Binding-site contacts:
Ligand atom CE1 contacts residue HIS98 of chain 1.A at 3.2 Å.
Ligand atom C contacts residue ARG99 of chain 1.B at 3.2 Å.
Ligand atom CD1 contacts residue THR97 of chain 1.A at 3.7 Å.
Ligand atom CB contacts residue GLN27 of chain 1.A at 3.5 Å.
Ligand atom O contacts residue ALA103 of chain 1.B at 3.3 Å.
Ligand atom C contacts residue HIS98 of chain 1.A at 3.8 Å.
Ligand atom CE1 contacts residue VAL30 of chain 1.A at 3.5 Å (hydrophobic).
Ligand atom N contacts residue PHE33 of chain 1.B at 3.3 Å.
Ligand atom N contacts residue HIS98 of chain 1.A at 3.5 Å.
Ligand atom N contacts residue THR97 of chain 1.A at 2.5 Å (h-bond).
Ligand atom CB contacts residue THR97 of chain 1.A at 3.8 Å.
Ligand atom CA contacts residue PHE33 of chain 1.B at 3.1 Å (hydrophobic).
Ligand atom O contacts residue ARG99 of chain 1.B at 2.2 Å (salt-bridge).
Ligand atom O contacts residue LEU105 of chain 1.B at 3.2 Å.
Ligand atom CA contacts residue THR97 of chain 1.A at 3.4 Å.
Ligand atom CH2 contacts residue THR58 of chain 1.B at 3.7 Å.
Ligand atom CD1 contacts residue LEU105 of chain 1.B at 3.7 Å (hydrophobic).
Ligand atom CD1 contacts residue HIS98 of chain 1.A at 3.2 Å.
Ligand atom O contacts residue HIS31 of chain 1.A at 3.2 Å.
Ligand atom OG1 contacts residue TRP101 of chain 1.A at 3.0 Å (h-bond).
Ligand atom CD1 contacts residue LYS57 of chain 1.B at 3.8 Å.
Ligand atom C contacts residue THR97 of chain 1.A at 3.1 Å.
Ligand atom N contacts residue HIS31 of chain 1.A at 3.6 Å.
Ligand atom CE contacts residue TRP101 of chain 1.A at 2.7 Å (hydrophobic).
Ligand atom CB contacts residue HIS31 of chain 1.A at 3.6 Å.
Ligand atom O contacts residue VAL99 of chain 1.A at 3.1 Å (h-bond).
Ligand atom CZ2 contacts residue THR58 of chain 1.B at 3.7 Å.
Ligand atom O contacts residue HIS98 of chain 1.A at 3.6 Å.
Ligand atom CA contacts residue HIS98 of chain 1.A at 3.6 Å.
Ligand atom O contacts residue ALA103 of chain 1.B at 3.7 Å.
Ligand atom NE2 contacts residue VAL99 of chain 1.A at 3.7 Å.
Ligand atom CB contacts residue THR97 of chain 1.A at 3.4 Å.
Ligand atom CG contacts residue LYS57 of chain 1.B at 3.7 Å.
Ligand atom OG1 contacts residue SER96 of chain 1.A at 2.3 Å (h-bond).
Ligand atom O contacts residue ARG99 of chain 1.B at 3.4 Å (salt-bridge).
Ligand atom CA contacts residue THR97 of chain 1.A at 3.1 Å.
Ligand atom CD2 contacts residue ASN33 of chain 1.A at 3.7 Å.
Ligand atom CB contacts residue VAL99 of chain 1.A at 3.4 Å (hydrophobic).
Ligand atom OG1 contacts residue THR97 of chain 1.A at 3.1 Å (h-bond).
Ligand atom CB contacts residue SER96 of chain 1.A at 3.3 Å.

A small-molecule ligand and the protein it binds are described below.
Small molecule (SMILES): CSCC[C@H](NC(=O)[C@H](CC1=c2ccccc2=NC1)NC(=O)[C@H](CO)NC(=O)[C@@H]1CCCN1C(=O)[C@@H](NC(=O)[C@H](Cc1ccc(O)cc1)NC(=O)[C@H](CCC(N)=O)NC(=O)[C@H](C)N)[C@@H](C)O)C(=O)N[C@@H](CC(C)C)C(=O)N[C@@H](C)C(=O)NCC(=O)O

Sequence of chain 1.B:
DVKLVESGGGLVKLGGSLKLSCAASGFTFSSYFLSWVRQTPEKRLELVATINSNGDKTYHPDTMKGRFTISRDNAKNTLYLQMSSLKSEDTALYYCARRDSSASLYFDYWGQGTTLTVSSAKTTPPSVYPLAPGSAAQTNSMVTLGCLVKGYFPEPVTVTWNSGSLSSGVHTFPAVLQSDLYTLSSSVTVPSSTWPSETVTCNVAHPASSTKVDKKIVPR

Sequence of chain 1.A:
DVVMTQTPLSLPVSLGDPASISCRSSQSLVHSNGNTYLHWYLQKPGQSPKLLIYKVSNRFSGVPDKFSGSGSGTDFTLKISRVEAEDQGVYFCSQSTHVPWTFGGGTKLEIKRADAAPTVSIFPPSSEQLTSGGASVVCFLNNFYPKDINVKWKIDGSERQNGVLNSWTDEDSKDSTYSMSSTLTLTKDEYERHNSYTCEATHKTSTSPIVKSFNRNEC